Binding-site contacts:
Ligand atom C5 contacts residue ASN154 of chain 51.A at 3.7 Å.
Ligand atom C1 contacts residue ASN154 of chain 51.A at 1.4 Å.
Ligand atom O7 contacts residue ASN154 of chain 51.A at 4.3 Å.
Ligand atom C3 contacts residue THR156 of chain 51.A at 4.5 Å.
Ligand atom C6 contacts residue MET151 of chain 51.A at 4.0 Å (hydrophobic).
Ligand atom C4 contacts residue ASN154 of chain 51.A at 4.3 Å.
Ligand atom C7 contacts residue ASN154 of chain 51.A at 3.3 Å.
Ligand atom N2 contacts residue THR156 of chain 51.A at 4.3 Å.
Ligand atom C8 contacts residue ASN154 of chain 51.A at 2.8 Å.
Ligand atom O5 contacts residue MET151 of chain 51.A at 3.9 Å.
Ligand atom O5 contacts residue THR156 of chain 51.A at 3.9 Å.
Ligand atom N2 contacts residue ASN154 of chain 51.A at 2.9 Å (h-bond).
Ligand atom C5 contacts residue THR156 of chain 51.A at 4.1 Å.
Ligand atom C3 contacts residue ASN154 of chain 51.A at 3.8 Å.
Ligand atom C2 contacts residue ASN154 of chain 51.A at 2.5 Å.
Ligand atom C1 contacts residue THR156 of chain 51.A at 3.2 Å.
Ligand atom C2 contacts residue THR156 of chain 51.A at 4.2 Å.
Ligand atom O5 contacts residue ASN154 of chain 51.A at 2.3 Å (h-bond).
Ligand atom O6 contacts residue MET151 of chain 51.A at 4.0 Å.

Sequence of chain 51.A:
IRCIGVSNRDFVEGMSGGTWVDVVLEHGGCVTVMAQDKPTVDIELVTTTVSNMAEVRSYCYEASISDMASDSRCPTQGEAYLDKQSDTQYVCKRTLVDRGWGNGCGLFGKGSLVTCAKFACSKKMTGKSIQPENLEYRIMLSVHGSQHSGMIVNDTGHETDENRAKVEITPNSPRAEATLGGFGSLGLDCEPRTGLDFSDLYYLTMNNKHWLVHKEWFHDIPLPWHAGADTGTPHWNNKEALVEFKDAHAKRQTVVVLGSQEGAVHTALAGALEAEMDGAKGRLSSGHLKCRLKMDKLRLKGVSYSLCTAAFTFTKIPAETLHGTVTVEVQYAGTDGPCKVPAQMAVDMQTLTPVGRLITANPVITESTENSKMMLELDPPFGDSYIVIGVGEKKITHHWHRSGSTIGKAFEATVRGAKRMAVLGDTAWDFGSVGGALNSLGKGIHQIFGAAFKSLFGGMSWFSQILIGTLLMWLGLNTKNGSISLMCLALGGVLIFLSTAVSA

A protein and the small-molecule ligand that binds it are described below.
Small molecule (SMILES): CC(=O)N[C@@H]1[C@@H](O)[C@H](O)[C@@H](CO)O[C@H]1O